Sequence of chain 2.D:
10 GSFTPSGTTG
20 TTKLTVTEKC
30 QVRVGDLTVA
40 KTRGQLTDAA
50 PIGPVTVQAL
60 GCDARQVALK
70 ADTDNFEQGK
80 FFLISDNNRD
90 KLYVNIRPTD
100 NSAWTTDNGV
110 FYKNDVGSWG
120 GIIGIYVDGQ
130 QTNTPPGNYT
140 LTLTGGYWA

Binding-site contacts:
Ligand atom CL2 contacts residue GLY43 of chain 2.D at 4.2 Å.
Ligand atom C4 contacts residue THR46 of chain 2.D at 3.2 Å.
Ligand atom C1 contacts residue THR46 of chain 2.D at 3.8 Å.
Ligand atom CL1 contacts residue GLY43 of chain 2.D at 3.7 Å.
Ligand atom N2 contacts residue GLN44 of chain 2.D at 4.2 Å.
Ligand atom O4 contacts residue THR46 of chain 2.D at 2.7 Å (h-bond).
Ligand atom N2 contacts residue GLY43 of chain 2.D at 2.7 Å (h-bond).
Ligand atom C4 contacts residue GLN44 of chain 2.D at 4.3 Å.
Ligand atom C5 contacts residue GLN44 of chain 2.D at 4.3 Å.
Ligand atom C4 contacts residue GLY43 of chain 2.D at 4.3 Å.
Ligand atom C3 contacts residue THR46 of chain 2.D at 4.1 Å.
Ligand atom C11 contacts residue GLN44 of chain 2.D at 4.5 Å.
Ligand atom C3 contacts residue GLY43 of chain 2.D at 3.9 Å.
Ligand atom O5 contacts residue GLY43 of chain 2.D at 3.8 Å.
Ligand atom C2 contacts residue GLY43 of chain 2.D at 3.3 Å.
Ligand atom C2 contacts residue THR46 of chain 2.D at 3.7 Å.
Ligand atom O5 contacts residue GLN44 of chain 2.D at 2.9 Å.
Ligand atom N2 contacts residue THR46 of chain 2.D at 3.5 Å.
Ligand atom O2 contacts residue THR46 of chain 2.D at 4.4 Å.
Ligand atom CL2 contacts residue THR46 of chain 2.D at 3.8 Å.
Ligand atom C11 contacts residue GLY43 of chain 2.D at 4.4 Å.
Ligand atom C1 contacts residue GLY43 of chain 2.D at 2.9 Å.
Ligand atom C5 contacts residue GLY43 of chain 2.D at 4.3 Å.

This small molecule binds to this protein.
Small molecule (SMILES): CS(=O)(=O)c1ccc([C@@H](O)[C@@H](CO)NC(=O)C(Cl)Cl)cc1